Sequence of chain 5.C:
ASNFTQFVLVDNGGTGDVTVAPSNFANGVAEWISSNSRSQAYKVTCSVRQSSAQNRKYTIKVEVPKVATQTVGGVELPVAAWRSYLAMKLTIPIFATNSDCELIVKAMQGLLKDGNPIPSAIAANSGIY

Binding-site contacts:
Ligand atom N1 contacts residue THR59 of chain 5.C at 3.4 Å.
Ligand atom OP1 contacts residue LYS89 of chain 2.C at 3.5 Å (salt-bridge).
Ligand atom N7 contacts residue THR45 of chain 5.C at 2.7 Å (h-bond).
Ligand atom OP2 contacts residue TYR85 of chain 5.C at 2.6 Å (h-bond).
Ligand atom C5 contacts residue THR45 of chain 5.C at 3.4 Å.
Ligand atom N7 contacts residue LYS61 of chain 5.C at 3.4 Å.
Ligand atom OP2 contacts residue LYS57 of chain 2.C at 3.0 Å (salt-bridge).
Ligand atom C4' contacts residue ARG49 of chain 2.C at 3.6 Å.
Ligand atom C8 contacts residue LYS61 of chain 5.C at 3.6 Å.
Ligand atom OP2 contacts residue SER51 of chain 2.C at 3.3 Å (h-bond).
Ligand atom C5' contacts residue LYS57 of chain 2.C at 3.8 Å.
Ligand atom P contacts residue LYS57 of chain 2.C at 3.1 Å.
Ligand atom N9 contacts residue LYS61 of chain 5.C at 3.8 Å.
Ligand atom OP1 contacts residue ASN55 of chain 2.C at 3.2 Å.
Ligand atom O5' contacts residue LYS89 of chain 2.C at 3.2 Å (salt-bridge).
Ligand atom OP2 contacts residue LYS89 of chain 2.C at 3.5 Å (salt-bridge).
Ligand atom N6 contacts residue THR59 of chain 5.C at 2.7 Å (h-bond).
Ligand atom N1 contacts residue SER47 of chain 5.C at 2.7 Å (h-bond).
Ligand atom OP2 contacts residue THR91 of chain 2.C at 3.7 Å.
Ligand atom OP1 contacts residue ASN55 of chain 2.C at 3.0 Å (h-bond).
Ligand atom OP1 contacts residue SER52 of chain 2.C at 3.1 Å.
Ligand atom O5' contacts residue LYS57 of chain 2.C at 2.8 Å (salt-bridge).
Ligand atom C6 contacts residue THR45 of chain 5.C at 3.4 Å.
Ligand atom N6 contacts residue THR45 of chain 5.C at 2.8 Å (h-bond).
Ligand atom O4' contacts residue LYS61 of chain 5.C at 3.7 Å.
Ligand atom C5' contacts residue ARG49 of chain 2.C at 2.6 Å.
Ligand atom O3' contacts residue SER51 of chain 2.C at 3.3 Å (h-bond).
Ligand atom O3' contacts residue ARG49 of chain 2.C at 3.6 Å (salt-bridge).
Ligand atom OP2 contacts residue LYS57 of chain 2.C at 3.5 Å (salt-bridge).
Ligand atom OP1 contacts residue ARG49 of chain 2.C at 2.6 Å (salt-bridge).
Ligand atom C6 contacts residue THR59 of chain 5.C at 3.5 Å.
Ligand atom OP2 contacts residue LYS43 of chain 5.C at 2.7 Å (salt-bridge).
Ligand atom OP1 contacts residue SER51 of chain 2.C at 2.7 Å (h-bond).
Ligand atom C2 contacts residue SER47 of chain 5.C at 3.2 Å.
Ligand atom P contacts residue SER51 of chain 2.C at 3.2 Å.
Ligand atom P contacts residue ARG49 of chain 2.C at 3.7 Å.
Ligand atom O5' contacts residue ARG49 of chain 2.C at 3.6 Å (salt-bridge).
Ligand atom N6 contacts residue CYS46 of chain 5.C at 3.6 Å (h-bond).
Ligand atom OP1 contacts residue LYS57 of chain 2.C at 2.9 Å.
Ligand atom N7 contacts residue TYR85 of chain 5.C at 3.8 Å.

The small molecule below binds the protein below.
Small molecule (SMILES): Nc1ccn([C@@H]2O[C@H](CO[P](=O)(O)O[C@H]3[C@@H](O)[C@H](n4cnc5c(N)ncnc54)O[C@@H]3CO[P](=O)(O)O[C@H]3[C@@H](O)[C@H](n4cnc5c(=O)nc(N)[nH]c54)O[C@@H]3CO[P](=O)(O)O[C@H]3[C@@H](O)[C@H](n4cnc5c(N)ncnc54)O[C@@H]3CO[P](=O)(O)O[C@H]3[C@@H](O)[C@H](n4cnc5c(N)ncnc54)O[C@@H]3CO[P](=O)(O)O[C@H]3[C@@H](O)[C@H](n4ccc(=O)[nH]c4=O)O[C@@H]3CO[P](=O)(O)O[C@H]3[C@@H](O)[C@H](n4ccc(N)nc4=O)O[C@@H]3CO[P](=O)(O)O[C@H]3[C@@H](O)[C@H](n4ccc(=O)[nH]c4=O)O[C@@H]3CO[P](=O)(O)O[C@H]3[C@@H](O)[C@H](n4cnc5c(=O)nc(N)[nH]c54)O[C@@H]3CO)[C@@H](O)[C@H]2O)c(=O)n1

Sequence of chain 2.C:
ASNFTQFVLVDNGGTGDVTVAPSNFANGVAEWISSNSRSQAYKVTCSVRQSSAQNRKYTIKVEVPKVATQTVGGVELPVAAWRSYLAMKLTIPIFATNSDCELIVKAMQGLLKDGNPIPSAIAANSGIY